Sequence of chain 4.A:
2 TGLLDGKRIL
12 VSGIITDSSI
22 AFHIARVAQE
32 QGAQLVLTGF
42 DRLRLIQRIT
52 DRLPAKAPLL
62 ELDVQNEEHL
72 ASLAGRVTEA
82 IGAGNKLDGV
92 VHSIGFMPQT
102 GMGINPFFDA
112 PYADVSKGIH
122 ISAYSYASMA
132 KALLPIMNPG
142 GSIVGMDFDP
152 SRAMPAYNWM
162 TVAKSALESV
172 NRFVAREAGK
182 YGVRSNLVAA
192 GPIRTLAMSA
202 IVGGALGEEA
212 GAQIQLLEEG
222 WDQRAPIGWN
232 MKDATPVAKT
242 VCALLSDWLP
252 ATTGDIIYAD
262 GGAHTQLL

A small-molecule ligand and the protein it binds are described below.
Small molecule (SMILES): Oc1cc(CC2CCCCC2)ccc1Oc1ccc(Cl)cc1Cl

Binding-site contacts:
Ligand atom C7 contacts residue MET161 of chain 4.A at 3.8 Å (hydrophobic).
Ligand atom O2 contacts residue TYR158 of chain 4.A at 2.6 Å (h-bond).
Ligand atom C7 contacts residue ALA198 of chain 4.A at 3.2 Å (hydrophobic).
Ligand atom C19 contacts residue PHE149 of chain 4.A at 3.6 Å (hydrophobic).
Ligand atom C3 contacts residue NAD1 of chain 4.B at 3.5 Å.
Ligand atom C4 contacts residue NAD1 of chain 4.B at 3.6 Å.
Ligand atom C11 contacts residue MET161 of chain 4.A at 3.8 Å (hydrophobic).
Ligand atom C10 contacts residue MET103 of chain 4.A at 3.8 Å (hydrophobic).
Ligand atom C2 contacts residue TYR158 of chain 4.A at 3.4 Å (hydrophobic).
Ligand atom C12 contacts residue GLY96 of chain 4.A at 3.4 Å.
Ligand atom CL5 contacts residue MET98 of chain 4.A at 3.4 Å.
Ligand atom C6 contacts residue NAD1 of chain 4.B at 3.5 Å.
Ligand atom CL1 contacts residue NAD1 of chain 4.B at 3.4 Å.
Ligand atom O2 contacts residue LYS165 of chain 4.A at 3.8 Å.
Ligand atom C2 contacts residue NAD1 of chain 4.B at 3.5 Å.
Ligand atom C10 contacts residue MET199 of chain 4.A at 3.8 Å (hydrophobic).
Ligand atom C6 contacts residue MET199 of chain 4.A at 3.5 Å (hydrophobic).
Ligand atom C8 contacts residue ALA198 of chain 4.A at 3.3 Å (hydrophobic).
Ligand atom C1 contacts residue TYR158 of chain 4.A at 3.4 Å (hydrophobic).
Ligand atom C10 contacts residue MET161 of chain 4.A at 3.8 Å (hydrophobic).
Ligand atom C16 contacts residue TYR158 of chain 4.A at 3.7 Å (hydrophobic).
Ligand atom C17 contacts residue MET199 of chain 4.A at 3.7 Å (hydrophobic).
Ligand atom C12 contacts residue ALA198 of chain 4.A at 3.7 Å (hydrophobic).
Ligand atom O1 contacts residue ALA198 of chain 4.A at 3.6 Å.
Ligand atom C12 contacts residue MET161 of chain 4.A at 3.7 Å (hydrophobic).
Ligand atom CL1 contacts residue GLY96 of chain 4.A at 3.4 Å.
Ligand atom C5 contacts residue NAD1 of chain 4.B at 3.3 Å.
Ligand atom C4 contacts residue MET199 of chain 4.A at 2.9 Å (hydrophobic).
Ligand atom C1 contacts residue NAD1 of chain 4.B at 3.7 Å.
Ligand atom C13 contacts residue PHE149 of chain 4.A at 3.9 Å (hydrophobic).
Ligand atom C18 contacts residue NAD1 of chain 4.B at 3.4 Å.
Ligand atom C7 contacts residue GLY96 of chain 4.A at 3.8 Å.
Ligand atom C9 contacts residue ALA198 of chain 4.A at 3.8 Å (hydrophobic).
Ligand atom O1 contacts residue NAD1 of chain 4.B at 3.2 Å.
Ligand atom C17 contacts residue TYR158 of chain 4.A at 3.5 Å (hydrophobic).
Ligand atom O2 contacts residue NAD1 of chain 4.B at 2.5 Å (h-bond).
Ligand atom C5 contacts residue MET199 of chain 4.A at 2.6 Å (hydrophobic).
Ligand atom CL1 contacts residue ALA198 of chain 4.A at 3.5 Å.
Ligand atom C12 contacts residue PHE97 of chain 4.A at 3.8 Å (hydrophobic).
Ligand atom C3 contacts residue MET199 of chain 4.A at 3.9 Å (hydrophobic).